This protein binds this small molecule.
Small molecule (SMILES): Nc1ncnc2c1ncn2[C@@H]1O[C@H](CO[P](=O)(O)O[C@H]2[C@@H](O)[C@H](n3cnc4c(N)ncnc43)O[C@@H]2CO[P](=O)(O)O[C@H]2[C@@H](O)[C@H](n3cnc4c(N)ncnc43)O[C@@H]2COP(=O)(O)O)[C@@H](O)[C@H]1O

Binding-site contacts:
Ligand atom N3 contacts residue U2 of chain 3.C at 3.7 Å.
Ligand atom C6 contacts residue U2 of chain 3.C at 4.1 Å.
Ligand atom C2 contacts residue U2 of chain 3.C at 3.2 Å.
Ligand atom C2 contacts residue U3 of chain 3.C at 3.0 Å.
Ligand atom C2 contacts residue U1 of chain 3.C at 3.5 Å.
Ligand atom C4 contacts residue U2 of chain 3.C at 4.3 Å.
Ligand atom N6 contacts residue U2 of chain 3.C at 4.2 Å.
Ligand atom N1 contacts residue U3 of chain 3.C at 2.7 Å (h-bond).
Ligand atom N3 contacts residue U3 of chain 3.C at 4.2 Å.
Ligand atom N6 contacts residue U1 of chain 3.C at 2.8 Å (h-bond).
Ligand atom N1 contacts residue U1 of chain 3.C at 2.8 Å (h-bond).
Ligand atom C6 contacts residue U1 of chain 3.C at 3.6 Å.
Ligand atom N1 contacts residue U2 of chain 3.C at 3.5 Å (h-bond).
Ligand atom N6 contacts residue U3 of chain 3.C at 3.0 Å (h-bond).
Ligand atom C6 contacts residue U3 of chain 3.C at 3.3 Å.